Binding-site contacts:
Ligand atom C4 contacts residue LEU462 of chain 1.A at 3.7 Å (hydrophobic).
Ligand atom C14 contacts residue IMD1 of chain 1.C at 4.1 Å.
Ligand atom C2 contacts residue GLY353 of chain 1.A at 4.0 Å.
Ligand atom O3 contacts residue PRO354 of chain 1.A at 3.1 Å.
Ligand atom C16 contacts residue ALA289 of chain 1.A at 3.8 Å (hydrophobic).
Ligand atom C15 contacts residue ILE288 of chain 1.A at 4.0 Å (hydrophobic).
Ligand atom O3 contacts residue LEU462 of chain 1.A at 3.5 Å (h-bond).
Ligand atom C17 contacts residue THR285 of chain 1.A at 3.8 Å.
Ligand atom C2 contacts residue TRP355 of chain 1.A at 3.8 Å (hydrophobic).
Ligand atom C15 contacts residue LEU107 of chain 1.A at 3.8 Å (hydrophobic).
Ligand atom C17 contacts residue ALA289 of chain 1.A at 4.0 Å (hydrophobic).
Ligand atom O17 contacts residue THR285 of chain 1.A at 3.2 Å.
Ligand atom C10 contacts residue IMD1 of chain 1.C at 4.1 Å.
Ligand atom C5 contacts residue IMD1 of chain 1.C at 4.0 Å.
Ligand atom C18 contacts residue GLY112 of chain 1.A at 3.8 Å.
Ligand atom C3 contacts residue GLY353 of chain 1.A at 3.6 Å.
Ligand atom C12 contacts residue GLY112 of chain 1.A at 3.9 Å.
Ligand atom O3 contacts residue THR463 of chain 1.A at 4.0 Å.
Ligand atom C1 contacts residue IMD1 of chain 1.C at 4.0 Å.
Ligand atom C16 contacts residue THR285 of chain 1.A at 3.5 Å.
Ligand atom O17 contacts residue GLY112 of chain 1.A at 2.9 Å (h-bond).
Ligand atom C18 contacts residue LEU100 of chain 1.A at 3.6 Å (hydrophobic).
Ligand atom O3 contacts residue GLY353 of chain 1.A at 3.1 Å.
Ligand atom O3 contacts residue TRP355 of chain 1.A at 3.4 Å.
Ligand atom C9 contacts residue IMD1 of chain 1.C at 3.6 Å.
Ligand atom C19 contacts residue LEU100 of chain 1.A at 4.1 Å (hydrophobic).
Ligand atom C4 contacts residue THR463 of chain 1.A at 3.5 Å.
Ligand atom C16 contacts residue LEU107 of chain 1.A at 3.9 Å (hydrophobic).
Ligand atom C6 contacts residue LEU462 of chain 1.A at 4.1 Å (hydrophobic).
Ligand atom O17 contacts residue SER113 of chain 1.A at 4.0 Å.
Ligand atom C8 contacts residue IMD1 of chain 1.C at 4.1 Å.
Ligand atom C3 contacts residue TRP355 of chain 1.A at 4.0 Å (hydrophobic).
Ligand atom C7 contacts residue GLU292 of chain 1.A at 3.6 Å.
Ligand atom C18 contacts residue SER113 of chain 1.A at 4.1 Å.
Ligand atom C17 contacts residue GLY112 of chain 1.A at 3.9 Å.
Ligand atom C18 contacts residue LEU107 of chain 1.A at 3.9 Å (hydrophobic).
Ligand atom C19 contacts residue TRP97 of chain 1.A at 4.0 Å (hydrophobic).
Ligand atom C6 contacts residue LEU206 of chain 1.A at 3.9 Å (hydrophobic).
Ligand atom C6 contacts residue GLU292 of chain 1.A at 3.7 Å.
Ligand atom C7 contacts residue IMD1 of chain 1.C at 3.8 Å.

This protein binds this small molecule.
Small molecule (SMILES): C[C@]12CC[C@H]3[C@@H](CCC4=CC(=O)CC[C@@]43C)[C@@H]1CC[C@@H]2O

Sequence of chain 1.A:
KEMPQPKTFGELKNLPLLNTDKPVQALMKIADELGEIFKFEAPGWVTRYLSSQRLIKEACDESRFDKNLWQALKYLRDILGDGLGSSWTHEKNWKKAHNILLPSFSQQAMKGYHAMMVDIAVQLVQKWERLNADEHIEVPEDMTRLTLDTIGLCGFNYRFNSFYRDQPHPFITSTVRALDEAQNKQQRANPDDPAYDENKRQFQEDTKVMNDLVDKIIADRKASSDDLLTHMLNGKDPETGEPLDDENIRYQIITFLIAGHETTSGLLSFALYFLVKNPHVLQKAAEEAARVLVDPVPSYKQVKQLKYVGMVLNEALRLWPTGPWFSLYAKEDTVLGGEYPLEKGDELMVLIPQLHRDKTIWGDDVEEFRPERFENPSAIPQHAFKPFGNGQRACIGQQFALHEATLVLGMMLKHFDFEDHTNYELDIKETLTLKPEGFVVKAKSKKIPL